Binding-site contacts:
Ligand atom SG contacts residue GLY165 of chain 1.B at 3.7 Å.
Ligand atom SG contacts residue HIS274 of chain 1.B at 3.4 Å (h-bond).
Ligand atom C contacts residue NAP1 of chain 1.G at 4.1 Å.
Ligand atom C contacts residue GLU240 of chain 1.B at 3.7 Å.
Ligand atom OXT contacts residue GLY165 of chain 1.B at 3.4 Å.
Ligand atom C contacts residue GLN161 of chain 1.B at 3.6 Å.
Ligand atom N contacts residue GLU240 of chain 1.B at 2.7 Å (salt-bridge).
Ligand atom OXT contacts residue GLU240 of chain 1.B at 3.9 Å.
Ligand atom OXT contacts residue GLN161 of chain 1.B at 2.9 Å (h-bond).
Ligand atom CB contacts residue GLY165 of chain 1.B at 3.5 Å.
Ligand atom O contacts residue GLY165 of chain 1.B at 3.0 Å (h-bond).
Ligand atom N contacts residue ASN133 of chain 1.B at 3.8 Å.
Ligand atom CA contacts residue NAP1 of chain 1.G at 3.8 Å.
Ligand atom O contacts residue NAP1 of chain 1.G at 3.7 Å.
Ligand atom CB contacts residue ASN133 of chain 1.B at 4.3 Å.
Ligand atom OXT contacts residue ARG267 of chain 1.B at 2.9 Å (salt-bridge).
Ligand atom OXT contacts residue HIS274 of chain 1.B at 2.9 Å (h-bond).
Ligand atom SG contacts residue CYS134 of chain 1.B at 2.0 Å (h-bond).
Ligand atom O contacts residue ILE229 of chain 1.B at 3.8 Å.
Ligand atom CB contacts residue CYS134 of chain 1.B at 3.1 Å (hydrophobic).
Ligand atom O contacts residue ARG267 of chain 1.B at 2.7 Å (salt-bridge).
Ligand atom O contacts residue GLU240 of chain 1.B at 4.2 Å.
Ligand atom C contacts residue GLY165 of chain 1.B at 3.4 Å.
Ligand atom SG contacts residue NAP1 of chain 1.G at 3.9 Å.
Ligand atom C contacts residue ARG267 of chain 1.B at 3.5 Å.
Ligand atom N contacts residue GLY165 of chain 1.B at 4.3 Å.
Ligand atom N contacts residue NAP1 of chain 1.G at 3.2 Å (h-bond).
Ligand atom CA contacts residue GLU240 of chain 1.B at 3.2 Å.
Ligand atom SG contacts residue GLN350 of chain 1.B at 3.3 Å (h-bond).
Ligand atom CA contacts residue CYS134 of chain 1.B at 3.5 Å (hydrophobic).
Ligand atom C contacts residue HIS274 of chain 1.B at 4.0 Å.
Ligand atom C contacts residue CYS134 of chain 1.B at 4.2 Å (hydrophobic).
Ligand atom OXT contacts residue CYS134 of chain 1.B at 4.0 Å.
Ligand atom CA contacts residue GLN161 of chain 1.B at 4.2 Å.
Ligand atom CA contacts residue ASN133 of chain 1.B at 4.1 Å.
Ligand atom C contacts residue ILE229 of chain 1.B at 4.3 Å (hydrophobic).
Ligand atom CA contacts residue GLY165 of chain 1.B at 4.0 Å.
Ligand atom O contacts residue ALA166 of chain 1.B at 3.9 Å.
Ligand atom CB contacts residue NAP1 of chain 1.G at 3.3 Å.
Ligand atom O contacts residue GLN161 of chain 1.B at 4.4 Å.

The small molecule below binds the protein below.
Small molecule (SMILES): N[C@@H](CS)C(=O)O

Sequence of chain 1.B:
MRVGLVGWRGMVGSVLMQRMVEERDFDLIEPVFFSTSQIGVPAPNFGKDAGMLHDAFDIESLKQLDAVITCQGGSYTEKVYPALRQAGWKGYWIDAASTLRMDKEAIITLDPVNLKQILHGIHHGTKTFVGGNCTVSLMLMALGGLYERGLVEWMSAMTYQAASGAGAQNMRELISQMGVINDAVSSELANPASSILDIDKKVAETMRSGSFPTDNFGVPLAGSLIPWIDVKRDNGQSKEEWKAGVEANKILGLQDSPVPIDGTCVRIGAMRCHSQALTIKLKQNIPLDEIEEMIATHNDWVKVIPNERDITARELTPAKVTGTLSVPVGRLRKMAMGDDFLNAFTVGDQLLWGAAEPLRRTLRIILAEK